Binding-site contacts:
Ligand atom O6 contacts residue LYS308 of chain 4.A at 2.9 Å (salt-bridge).
Ligand atom C6 contacts residue GLN311 of chain 4.A at 3.6 Å.
Ligand atom C5 contacts residue ARG283 of chain 4.A at 3.6 Å.
Ligand atom O3 contacts residue ASN249 of chain 4.A at 2.8 Å (h-bond).
Ligand atom O4 contacts residue ARG247 of chain 4.A at 3.1 Å (salt-bridge).
Ligand atom O3 contacts residue ARG283 of chain 4.A at 3.0 Å (salt-bridge).
Ligand atom O2 contacts residue GLY312 of chain 4.A at 3.1 Å.
Ligand atom C6 contacts residue ASP250 of chain 4.A at 3.6 Å.
Ligand atom C7 contacts residue ASN120 of chain 2.A at 3.6 Å.
Ligand atom O3 contacts residue ASP250 of chain 4.A at 2.9 Å (salt-bridge).
Ligand atom O6 contacts residue ILE285 of chain 4.A at 2.8 Å (h-bond).
Ligand atom O4 contacts residue GLU294 of chain 4.A at 2.8 Å (salt-bridge).
Ligand atom O6 contacts residue ASP250 of chain 4.A at 2.7 Å (salt-bridge).
Ligand atom O5 contacts residue GLY312 of chain 4.A at 3.6 Å (h-bond).
Ligand atom C8 contacts residue ARG140 of chain 2.A at 3.2 Å.
Ligand atom O5 contacts residue GLY374 of chain 4.A at 3.4 Å.
Ligand atom O3 contacts residue GLY312 of chain 4.A at 2.9 Å (h-bond).
Ligand atom C4 contacts residue GLU294 of chain 4.A at 3.6 Å.
Ligand atom O6 contacts residue THR310 of chain 4.A at 3.6 Å.
Ligand atom N2 contacts residue ASN120 of chain 2.A at 2.9 Å (h-bond).
Ligand atom C6 contacts residue PRO309 of chain 4.A at 3.6 Å (hydrophobic).
Ligand atom O4 contacts residue ARG283 of chain 4.A at 3.6 Å (salt-bridge).
Ligand atom C3 contacts residue GLY312 of chain 4.A at 3.2 Å.
Ligand atom C2 contacts residue ASN120 of chain 2.A at 2.4 Å.
Ligand atom O3 contacts residue GLN311 of chain 4.A at 3.3 Å.
Ligand atom O5 contacts residue GLN375 of chain 4.A at 3.4 Å (h-bond).
Ligand atom C5 contacts residue ASN120 of chain 2.A at 3.6 Å.
Ligand atom C1 contacts residue ASN120 of chain 2.A at 1.4 Å.
Ligand atom O5 contacts residue ARG283 of chain 4.A at 3.2 Å (salt-bridge).
Ligand atom O3 contacts residue GLU294 of chain 4.A at 2.6 Å (salt-bridge).
Ligand atom C3 contacts residue GLU294 of chain 4.A at 3.3 Å.
Ligand atom C6 contacts residue THR310 of chain 4.A at 3.6 Å.
Ligand atom O5 contacts residue ASN120 of chain 2.A at 2.3 Å (h-bond).
Ligand atom O6 contacts residue GLN375 of chain 4.A at 3.3 Å.
Ligand atom C6 contacts residue LEU373 of chain 4.A at 3.4 Å (hydrophobic).
Ligand atom N2 contacts residue ARG140 of chain 2.A at 3.4 Å (salt-bridge).
Ligand atom C6 contacts residue ILE285 of chain 4.A at 3.5 Å (hydrophobic).
Ligand atom O2 contacts residue LEU296 of chain 4.A at 3.4 Å.
Ligand atom O4 contacts residue ILE287 of chain 4.A at 3.4 Å.
Ligand atom O2 contacts residue ASN249 of chain 4.A at 3.2 Å (h-bond).

A small-molecule ligand and the protein it binds are described below.
Small molecule (SMILES): CC(=O)N[C@H]1[C@H](O[C@H]2[C@H](O)[C@@H](NC(C)=O)CO[C@@H]2CO)O[C@H](CO)[C@@H](O[C@@H]2O[C@H](CO[C@H]3O[C@H](CO)[C@@H](O)[C@H](O)[C@@H]3O)[C@@H](O)[C@H](O[C@H]3O[C@H](CO)[C@@H](O)[C@H](O)[C@@H]3O[C@H]3O[C@H](CO)[C@@H](O)[C@H](O)[C@@H]3O[C@H]3O[C@H](CO)[C@@H](O)[C@H](O)[C@@H]3O)[C@@H]2O)[C@@H]1O

Sequence of chain 4.A:
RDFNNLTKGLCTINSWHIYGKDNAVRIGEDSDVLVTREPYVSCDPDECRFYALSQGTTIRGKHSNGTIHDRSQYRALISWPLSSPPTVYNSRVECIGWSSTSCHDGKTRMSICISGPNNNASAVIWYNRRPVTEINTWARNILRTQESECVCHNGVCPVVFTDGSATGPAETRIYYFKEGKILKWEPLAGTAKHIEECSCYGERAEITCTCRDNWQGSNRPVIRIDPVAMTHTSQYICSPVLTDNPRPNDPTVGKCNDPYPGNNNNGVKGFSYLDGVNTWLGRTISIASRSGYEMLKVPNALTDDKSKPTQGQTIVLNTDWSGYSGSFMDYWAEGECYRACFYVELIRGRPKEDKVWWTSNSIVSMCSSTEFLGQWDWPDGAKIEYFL

Sequence of chain 2.A:
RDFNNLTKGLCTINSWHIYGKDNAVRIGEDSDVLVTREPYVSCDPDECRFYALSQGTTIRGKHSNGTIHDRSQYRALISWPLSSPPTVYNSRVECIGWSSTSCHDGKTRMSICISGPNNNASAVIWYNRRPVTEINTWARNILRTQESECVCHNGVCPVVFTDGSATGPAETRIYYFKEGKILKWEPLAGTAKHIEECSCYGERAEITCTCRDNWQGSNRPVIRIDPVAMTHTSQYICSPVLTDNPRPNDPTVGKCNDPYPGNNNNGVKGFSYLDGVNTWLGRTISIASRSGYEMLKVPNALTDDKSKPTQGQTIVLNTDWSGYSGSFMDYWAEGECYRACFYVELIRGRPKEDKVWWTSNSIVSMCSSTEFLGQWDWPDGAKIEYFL